A protein and the small-molecule ligand that binds it are described below.
Small molecule (SMILES): CNC(=O)CN1C[C@]2(CCN(c3cncc4ccc(Cl)cc34)C2=O)c2cc(Cl)ccc2C1=O

Sequence of chain 1.A:
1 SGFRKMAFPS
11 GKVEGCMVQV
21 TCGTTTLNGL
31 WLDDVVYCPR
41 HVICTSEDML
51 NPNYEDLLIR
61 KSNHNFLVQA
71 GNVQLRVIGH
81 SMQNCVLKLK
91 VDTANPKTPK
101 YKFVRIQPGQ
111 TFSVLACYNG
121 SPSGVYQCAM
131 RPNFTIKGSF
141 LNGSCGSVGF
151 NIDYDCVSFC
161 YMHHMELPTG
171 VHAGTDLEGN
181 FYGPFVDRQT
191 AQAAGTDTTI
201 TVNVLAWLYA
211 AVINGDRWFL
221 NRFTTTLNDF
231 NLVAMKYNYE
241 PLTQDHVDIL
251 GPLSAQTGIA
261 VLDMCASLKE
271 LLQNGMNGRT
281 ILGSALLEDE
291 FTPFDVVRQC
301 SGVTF

Binding-site contacts:
Ligand atom C19 contacts residue MET49 of chain 1.A at 3.5 Å (hydrophobic).
Ligand atom C20 contacts residue MET49 of chain 1.A at 3.6 Å (hydrophobic).
Ligand atom C15 contacts residue ASN142 of chain 1.A at 3.5 Å.
Ligand atom CL contacts residue ASN142 of chain 1.A at 3.5 Å.
Ligand atom C11 contacts residue LEU141 of chain 1.A at 3.8 Å (hydrophobic).
Ligand atom C2 contacts residue GLN189 of chain 1.A at 3.7 Å.
Ligand atom CL1 contacts residue ASP187 of chain 1.A at 3.3 Å.
Ligand atom C23 contacts residue GLN189 of chain 1.A at 3.4 Å.
Ligand atom C10 contacts residue PHE140 of chain 1.A at 3.5 Å (hydrophobic).
Ligand atom C contacts residue GLU166 of chain 1.A at 3.5 Å.
Ligand atom C21 contacts residue DMS1 of chain 1.E at 3.6 Å.
Ligand atom O2 contacts residue GLN189 of chain 1.A at 3.4 Å.
Ligand atom C9 contacts residue HIS163 of chain 1.A at 3.3 Å.
Ligand atom C10 contacts residue GLU166 of chain 1.A at 3.6 Å.
Ligand atom C12 contacts residue GLU166 of chain 1.A at 3.3 Å.
Ligand atom C18 contacts residue MET165 of chain 1.A at 3.6 Å (hydrophobic).
Ligand atom C6 contacts residue CYS145 of chain 1.A at 3.6 Å (hydrophobic).
Ligand atom C10 contacts residue LEU141 of chain 1.A at 3.6 Å (hydrophobic).
Ligand atom C14 contacts residue ASN142 of chain 1.A at 3.5 Å.
Ligand atom C11 contacts residue GLU166 of chain 1.A at 3.7 Å.
Ligand atom C9 contacts residue MET165 of chain 1.A at 3.8 Å (hydrophobic).
Ligand atom C18 contacts residue HIS164 of chain 1.A at 3.4 Å.
Ligand atom C10 contacts residue HIS163 of chain 1.A at 3.8 Å.
Ligand atom CL1 contacts residue HIS41 of chain 1.A at 3.5 Å.
Ligand atom CL1 contacts residue HIS164 of chain 1.A at 3.7 Å.
Ligand atom C9 contacts residue GLU166 of chain 1.A at 3.8 Å.
Ligand atom N3 contacts residue SER144 of chain 1.A at 3.6 Å (h-bond).
Ligand atom O2 contacts residue DMS1 of chain 1.E at 3.5 Å.
Ligand atom C9 contacts residue CYS145 of chain 1.A at 3.8 Å (hydrophobic).
Ligand atom C12 contacts residue ASN142 of chain 1.A at 3.7 Å.
Ligand atom N1 contacts residue GLN189 of chain 1.A at 3.6 Å (h-bond).
Ligand atom C20 contacts residue MET165 of chain 1.A at 3.4 Å (hydrophobic).
Ligand atom C19 contacts residue MET165 of chain 1.A at 3.5 Å (hydrophobic).
Ligand atom O1 contacts residue GLU166 of chain 1.A at 3.0 Å (salt-bridge).
Ligand atom O1 contacts residue MET165 of chain 1.A at 3.6 Å.
Ligand atom N contacts residue GLU166 of chain 1.A at 3.8 Å.
Ligand atom C20 contacts residue ARG188 of chain 1.A at 3.8 Å.
Ligand atom C12 contacts residue LEU141 of chain 1.A at 3.7 Å (hydrophobic).
Ligand atom N3 contacts residue HIS163 of chain 1.A at 2.7 Å (h-bond).
Ligand atom C12 contacts residue PHE140 of chain 1.A at 3.7 Å (hydrophobic).

Sequence of chain 1.B:
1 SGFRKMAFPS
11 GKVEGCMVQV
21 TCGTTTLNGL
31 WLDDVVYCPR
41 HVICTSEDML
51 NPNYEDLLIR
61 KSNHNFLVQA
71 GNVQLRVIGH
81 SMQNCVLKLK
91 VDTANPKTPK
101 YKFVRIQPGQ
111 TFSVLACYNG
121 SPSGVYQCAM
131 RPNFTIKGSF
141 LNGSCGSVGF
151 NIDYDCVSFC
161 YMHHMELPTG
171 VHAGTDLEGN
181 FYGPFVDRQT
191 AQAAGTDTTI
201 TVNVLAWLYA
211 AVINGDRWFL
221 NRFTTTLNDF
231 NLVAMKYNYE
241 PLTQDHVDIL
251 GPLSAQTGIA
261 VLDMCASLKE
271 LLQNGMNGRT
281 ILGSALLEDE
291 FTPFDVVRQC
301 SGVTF